A protein and the small-molecule ligand that binds it are described below.
Small molecule (SMILES): OC[C@@H]1O[C@@H](O[C@H]2[C@H](O[C@@H]3CO[C@@H](O)[C@H](O)[C@H]3O)OC[C@@H](O)[C@@H]2O)[C@H](O)[C@H]1O

Sequence of chain 1.A:
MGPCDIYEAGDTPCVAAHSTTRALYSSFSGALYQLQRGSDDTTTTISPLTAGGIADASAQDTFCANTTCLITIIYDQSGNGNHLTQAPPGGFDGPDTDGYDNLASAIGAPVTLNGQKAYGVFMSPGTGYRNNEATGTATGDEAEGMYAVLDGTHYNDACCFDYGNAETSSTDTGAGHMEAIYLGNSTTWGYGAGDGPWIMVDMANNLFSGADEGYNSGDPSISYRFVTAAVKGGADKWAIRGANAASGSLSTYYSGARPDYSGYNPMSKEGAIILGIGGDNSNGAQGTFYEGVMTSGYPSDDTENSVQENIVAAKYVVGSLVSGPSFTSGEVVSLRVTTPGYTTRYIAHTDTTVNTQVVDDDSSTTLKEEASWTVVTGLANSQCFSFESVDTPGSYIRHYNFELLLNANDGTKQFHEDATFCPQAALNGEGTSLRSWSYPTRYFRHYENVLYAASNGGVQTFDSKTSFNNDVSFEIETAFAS

Binding-site contacts:
Ligand atom C5 contacts residue TYR342 of chain 1.A at 3.8 Å (hydrophobic).
Ligand atom O5 contacts residue TYR342 of chain 1.A at 4.0 Å.
Ligand atom O4 contacts residue TYR447 of chain 1.A at 3.8 Å.
Ligand atom O3 contacts residue HIS446 of chain 1.A at 3.3 Å.
Ligand atom C1 contacts residue TYR342 of chain 1.A at 4.2 Å (hydrophobic).
Ligand atom O3 contacts residue ASP471 of chain 1.A at 2.8 Å (salt-bridge).
Ligand atom O1 contacts residue ASN449 of chain 1.A at 3.1 Å (h-bond).
Ligand atom O3 contacts residue TYR342 of chain 1.A at 3.8 Å.
Ligand atom O3 contacts residue GLU448 of chain 1.A at 4.1 Å.
Ligand atom C4 contacts residue TYR342 of chain 1.A at 4.0 Å (hydrophobic).
Ligand atom C3 contacts residue GLU448 of chain 1.A at 3.8 Å.
Ligand atom O2 contacts residue ASP471 of chain 1.A at 2.9 Å (salt-bridge).
Ligand atom C4 contacts residue TYR342 of chain 1.A at 3.6 Å (hydrophobic).
Ligand atom O2 contacts residue THR466 of chain 1.A at 4.0 Å.
Ligand atom C5 contacts residue HIS446 of chain 1.A at 3.3 Å.
Ligand atom C2 contacts residue ASP471 of chain 1.A at 3.8 Å.
Ligand atom C5 contacts residue GLU448 of chain 1.A at 3.4 Å.
Ligand atom C4 contacts residue GLU448 of chain 1.A at 4.2 Å.
Ligand atom O5 contacts residue ASN449 of chain 1.A at 3.4 Å (h-bond).
Ligand atom O5 contacts residue HIS446 of chain 1.A at 2.7 Å (h-bond).
Ligand atom C5 contacts residue TYR342 of chain 1.A at 3.7 Å (hydrophobic).
Ligand atom O5 contacts residue ASN449 of chain 1.A at 2.8 Å (h-bond).
Ligand atom C4 contacts residue HIS446 of chain 1.A at 4.1 Å.
Ligand atom C3 contacts residue ASP471 of chain 1.A at 3.6 Å.
Ligand atom C3 contacts residue HIS446 of chain 1.A at 3.9 Å.
Ligand atom O3 contacts residue SER467 of chain 1.A at 3.9 Å.
Ligand atom O5 contacts residue GLU448 of chain 1.A at 2.7 Å (salt-bridge).
Ligand atom C4 contacts residue GLU448 of chain 1.A at 3.6 Å.
Ligand atom C5 contacts residue ASN449 of chain 1.A at 3.5 Å.
Ligand atom O4 contacts residue GLU448 of chain 1.A at 2.8 Å (salt-bridge).
Ligand atom C1 contacts residue GLU448 of chain 1.A at 3.8 Å.
Ligand atom O5 contacts residue GLU448 of chain 1.A at 4.0 Å.
Ligand atom O3 contacts residue THR339 of chain 1.A at 3.6 Å.
Ligand atom O4 contacts residue GLU448 of chain 1.A at 3.6 Å.
Ligand atom C5 contacts residue GLU448 of chain 1.A at 3.4 Å.
Ligand atom O2 contacts residue ARG445 of chain 1.A at 3.8 Å.
Ligand atom O2 contacts residue TYR342 of chain 1.A at 4.0 Å.
Ligand atom O2 contacts residue TYR447 of chain 1.A at 3.9 Å.
Ligand atom O5 contacts residue TYR447 of chain 1.A at 3.3 Å.
Ligand atom C1 contacts residue ASN449 of chain 1.A at 3.6 Å.